Binding-site contacts:
Ligand atom C4 contacts residue ASN1131 of chain 1.J at 4.2 Å.
Ligand atom N2 contacts residue ASN1131 of chain 1.J at 2.8 Å (h-bond).
Ligand atom O7 contacts residue ASN1131 of chain 1.J at 4.0 Å.
Ligand atom C5 contacts residue ASN1131 of chain 1.J at 3.6 Å.
Ligand atom C7 contacts residue ASN1131 of chain 1.J at 3.3 Å.
Ligand atom C1 contacts residue ASN1131 of chain 1.J at 1.4 Å.
Ligand atom C2 contacts residue ASN1131 of chain 1.J at 2.4 Å.
Ligand atom O5 contacts residue ASN1131 of chain 1.J at 2.4 Å (h-bond).
Ligand atom C3 contacts residue ASN1131 of chain 1.J at 3.7 Å.
Ligand atom C8 contacts residue ASN1131 of chain 1.J at 3.8 Å.

Sequence of chain 1.J:
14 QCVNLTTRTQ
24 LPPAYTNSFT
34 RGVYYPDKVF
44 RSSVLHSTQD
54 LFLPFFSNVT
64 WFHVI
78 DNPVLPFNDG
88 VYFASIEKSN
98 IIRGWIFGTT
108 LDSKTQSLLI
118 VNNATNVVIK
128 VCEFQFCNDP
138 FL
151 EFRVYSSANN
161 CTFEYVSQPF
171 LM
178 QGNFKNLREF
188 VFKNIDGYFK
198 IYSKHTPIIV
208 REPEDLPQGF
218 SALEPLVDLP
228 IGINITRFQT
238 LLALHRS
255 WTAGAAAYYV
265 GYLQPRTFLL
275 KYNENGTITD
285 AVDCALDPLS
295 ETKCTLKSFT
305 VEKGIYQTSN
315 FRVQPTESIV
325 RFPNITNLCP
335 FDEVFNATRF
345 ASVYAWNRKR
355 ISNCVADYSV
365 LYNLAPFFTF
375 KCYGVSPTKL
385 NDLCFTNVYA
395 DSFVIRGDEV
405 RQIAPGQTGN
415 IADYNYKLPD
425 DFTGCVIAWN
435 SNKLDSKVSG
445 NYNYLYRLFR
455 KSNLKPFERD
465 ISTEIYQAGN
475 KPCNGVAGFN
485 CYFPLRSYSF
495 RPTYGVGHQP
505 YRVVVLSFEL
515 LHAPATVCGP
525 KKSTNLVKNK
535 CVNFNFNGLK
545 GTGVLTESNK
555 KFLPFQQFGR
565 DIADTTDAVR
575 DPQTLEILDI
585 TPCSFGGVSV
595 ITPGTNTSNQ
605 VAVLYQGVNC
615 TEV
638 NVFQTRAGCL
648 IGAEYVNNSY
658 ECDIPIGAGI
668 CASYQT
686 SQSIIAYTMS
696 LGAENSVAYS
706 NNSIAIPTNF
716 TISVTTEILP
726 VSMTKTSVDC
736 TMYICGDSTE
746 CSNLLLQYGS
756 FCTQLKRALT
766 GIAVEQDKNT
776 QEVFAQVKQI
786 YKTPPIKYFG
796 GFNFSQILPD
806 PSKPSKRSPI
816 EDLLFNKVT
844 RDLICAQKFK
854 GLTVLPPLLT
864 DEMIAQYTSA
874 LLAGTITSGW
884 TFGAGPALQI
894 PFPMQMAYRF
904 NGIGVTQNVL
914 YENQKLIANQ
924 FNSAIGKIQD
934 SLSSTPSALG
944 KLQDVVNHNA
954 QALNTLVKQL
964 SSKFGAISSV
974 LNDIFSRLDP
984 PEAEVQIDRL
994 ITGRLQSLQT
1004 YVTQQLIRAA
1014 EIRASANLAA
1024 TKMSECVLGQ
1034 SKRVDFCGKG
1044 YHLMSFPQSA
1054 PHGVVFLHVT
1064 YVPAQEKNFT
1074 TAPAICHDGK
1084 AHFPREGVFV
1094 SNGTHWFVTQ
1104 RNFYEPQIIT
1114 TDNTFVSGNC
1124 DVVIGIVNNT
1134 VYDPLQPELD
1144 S

This small molecule binds to this protein.
Small molecule (SMILES): CC(=O)N[C@@H]1[C@@H](O)[C@H](O)[C@@H](CO)O[C@H]1O